Binding-site contacts:
Ligand atom O31 contacts residue GLY20 of chain 1.A at 2.9 Å.
Ligand atom F10 contacts residue PHE149 of chain 1.A at 3.1 Å.
Ligand atom C15 contacts residue PHE149 of chain 1.A at 3.8 Å (hydrophobic).
Ligand atom C14 contacts residue PHE149 of chain 1.A at 3.7 Å (hydrophobic).
Ligand atom F18 contacts residue ASP148 of chain 1.A at 3.6 Å.
Ligand atom F18 contacts residue LYS37 of chain 1.A at 3.6 Å.
Ligand atom O28 contacts residue LYS37 of chain 1.A at 3.2 Å (salt-bridge).
Ligand atom O31 contacts residue ATP1 of chain 1.B at 3.4 Å (h-bond).
Ligand atom F10 contacts residue VAL151 of chain 1.A at 3.4 Å.
Ligand atom F8 contacts residue GLY150 of chain 1.A at 3.3 Å.
Ligand atom O31 contacts residue ASN18 of chain 1.A at 3.5 Å (h-bond).
Ligand atom O24 contacts residue ARG174 of chain 1.A at 3.5 Å (salt-bridge).
Ligand atom C25 contacts residue ASP148 of chain 1.A at 3.5 Å.
Ligand atom O26 contacts residue ASP148 of chain 1.A at 3.3 Å.
Ligand atom C23 contacts residue ARG129 of chain 1.A at 3.6 Å.
Ligand atom C29 contacts residue MET159 of chain 1.A at 3.7 Å (hydrophobic).
Ligand atom F8 contacts residue PHE149 of chain 1.A at 3.6 Å.
Ligand atom C9 contacts residue LEU155 of chain 1.A at 3.5 Å (hydrophobic).
Ligand atom C25 contacts residue LYS37 of chain 1.A at 3.7 Å.
Ligand atom C11 contacts residue PHE149 of chain 1.A at 3.2 Å (hydrophobic).
Ligand atom O28 contacts residue ATP1 of chain 1.B at 3.8 Å.
Ligand atom C12 contacts residue ASP148 of chain 1.A at 3.8 Å.
Ligand atom C12 contacts residue PHE149 of chain 1.A at 3.5 Å (hydrophobic).
Ligand atom C9 contacts residue PHE149 of chain 1.A at 3.2 Å (hydrophobic).
Ligand atom C7 contacts residue LEU155 of chain 1.A at 3.5 Å (hydrophobic).
Ligand atom C22 contacts residue MET159 of chain 1.A at 3.7 Å (hydrophobic).
Ligand atom C15 contacts residue VAL67 of chain 1.A at 3.1 Å (hydrophobic).
Ligand atom C7 contacts residue PHE149 of chain 1.A at 3.5 Å (hydrophobic).
Ligand atom F8 contacts residue LEU155 of chain 1.A at 3.7 Å.
Ligand atom C11 contacts residue ASP148 of chain 1.A at 3.6 Å.
Ligand atom N2 contacts residue ILE81 of chain 1.A at 3.8 Å.
Ligand atom C3 contacts residue ASP148 of chain 1.A at 3.6 Å.
Ligand atom F8 contacts residue VAL151 of chain 1.A at 3.3 Å.
Ligand atom F18 contacts residue ILE81 of chain 1.A at 3.3 Å.
Ligand atom N27 contacts residue ASP148 of chain 1.A at 3.1 Å (salt-bridge).
Ligand atom O21 contacts residue ILE156 of chain 1.A at 3.6 Å.
Ligand atom O26 contacts residue LYS37 of chain 1.A at 2.8 Å (salt-bridge).
Ligand atom O21 contacts residue MET159 of chain 1.A at 3.4 Å.
Ligand atom F8 contacts residue SER152 of chain 1.A at 3.5 Å.
Ligand atom O28 contacts residue ASP148 of chain 1.A at 2.7 Å (salt-bridge).

Sequence of chain 1.A:
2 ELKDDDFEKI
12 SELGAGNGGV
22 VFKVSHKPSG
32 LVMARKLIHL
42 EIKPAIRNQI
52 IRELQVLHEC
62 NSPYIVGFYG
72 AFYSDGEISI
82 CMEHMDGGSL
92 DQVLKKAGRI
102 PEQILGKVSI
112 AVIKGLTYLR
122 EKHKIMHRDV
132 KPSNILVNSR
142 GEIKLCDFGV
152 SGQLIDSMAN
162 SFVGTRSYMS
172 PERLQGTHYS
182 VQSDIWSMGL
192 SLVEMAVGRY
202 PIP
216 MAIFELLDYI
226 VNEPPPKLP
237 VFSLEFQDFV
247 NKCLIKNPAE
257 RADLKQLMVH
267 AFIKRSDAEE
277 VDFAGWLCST

A small-molecule ligand and the protein it binds are described below.
Small molecule (SMILES): C#Cc1ccc(Nc2c(C(=O)NOCCO)cc(C=NOCCO)c(F)c2F)c(F)c1